This small molecule binds to this protein.
Small molecule (SMILES): O=C(O[C@@H]1Cc2c(O)cc(O)cc2O[C@@H]1c1cc(O)c(O)c(O)c1)c1cc(O)c(O)c(O)c1

Binding-site contacts:
Ligand atom C41 contacts residue ILE79 of chain 1.A at 3.9 Å (hydrophobic).
Ligand atom O03 contacts residue ASP77 of chain 1.A at 3.3 Å (salt-bridge).
Ligand atom O35 contacts residue ILE79 of chain 1.A at 4.3 Å.
Ligand atom O03 contacts residue ILE79 of chain 1.A at 3.6 Å.
Ligand atom C29 contacts residue ILE79 of chain 1.A at 3.8 Å (hydrophobic).
Ligand atom C01 contacts residue ASP77 of chain 1.A at 3.2 Å.
Ligand atom O03 contacts residue ARG78 of chain 1.A at 3.7 Å.
Ligand atom C39 contacts residue ILE79 of chain 1.A at 4.3 Å (hydrophobic).
Ligand atom O37 contacts residue ILE79 of chain 1.A at 4.2 Å.
Ligand atom C29 contacts residue ASP77 of chain 1.A at 4.2 Å.
Ligand atom C31 contacts residue ILE79 of chain 1.A at 3.8 Å (hydrophobic).
Ligand atom C38 contacts residue ILE79 of chain 1.A at 3.8 Å (hydrophobic).
Ligand atom C33 contacts residue ASP77 of chain 1.A at 4.2 Å.
Ligand atom C01 contacts residue ILE79 of chain 1.A at 3.8 Å (hydrophobic).
Ligand atom C31 contacts residue ASP77 of chain 1.A at 4.2 Å.
Ligand atom C36 contacts residue ILE79 of chain 1.A at 3.9 Å (hydrophobic).

Sequence of chain 1.A:
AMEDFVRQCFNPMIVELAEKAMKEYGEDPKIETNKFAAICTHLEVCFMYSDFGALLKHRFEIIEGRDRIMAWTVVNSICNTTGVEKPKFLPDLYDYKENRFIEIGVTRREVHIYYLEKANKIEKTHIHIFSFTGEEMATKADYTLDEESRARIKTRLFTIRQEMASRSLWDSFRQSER